This small molecule binds to this protein.
Small molecule (SMILES): CC(=O)N[C@@H]1[C@@H](O)[C@H](O)[C@@H](CO)O[C@H]1O

Sequence of chain 1.A:
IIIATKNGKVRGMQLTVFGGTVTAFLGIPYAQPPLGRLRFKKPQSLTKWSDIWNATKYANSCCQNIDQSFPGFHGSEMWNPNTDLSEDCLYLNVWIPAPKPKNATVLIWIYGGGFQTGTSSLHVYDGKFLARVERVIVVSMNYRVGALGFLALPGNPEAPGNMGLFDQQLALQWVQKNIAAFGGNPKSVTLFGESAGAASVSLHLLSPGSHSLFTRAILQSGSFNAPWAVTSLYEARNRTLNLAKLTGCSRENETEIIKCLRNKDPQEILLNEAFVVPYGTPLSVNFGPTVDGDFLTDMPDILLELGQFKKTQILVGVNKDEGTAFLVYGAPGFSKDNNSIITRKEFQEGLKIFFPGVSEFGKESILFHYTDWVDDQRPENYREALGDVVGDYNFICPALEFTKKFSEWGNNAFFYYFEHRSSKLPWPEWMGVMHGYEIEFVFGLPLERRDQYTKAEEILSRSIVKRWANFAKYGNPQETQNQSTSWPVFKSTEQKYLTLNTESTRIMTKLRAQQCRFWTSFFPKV

Binding-site contacts:
Ligand atom C2 contacts residue ASN485 of chain 1.A at 2.5 Å.
Ligand atom C4 contacts residue ASN485 of chain 1.A at 4.2 Å.
Ligand atom O5 contacts residue ASN485 of chain 1.A at 2.3 Å (h-bond).
Ligand atom N2 contacts residue ASN485 of chain 1.A at 3.0 Å (h-bond).
Ligand atom C8 contacts residue LYS469 of chain 1.A at 3.8 Å.
Ligand atom N2 contacts residue ARG465 of chain 1.A at 4.3 Å.
Ligand atom C7 contacts residue GLU482 of chain 1.A at 4.2 Å.
Ligand atom C7 contacts residue ARG465 of chain 1.A at 3.8 Å.
Ligand atom C1 contacts residue ASN485 of chain 1.A at 1.4 Å.
Ligand atom O7 contacts residue GLU482 of chain 1.A at 4.2 Å.
Ligand atom O7 contacts residue SER466 of chain 1.A at 4.2 Å.
Ligand atom C7 contacts residue ASN485 of chain 1.A at 3.5 Å.
Ligand atom O7 contacts residue ARG465 of chain 1.A at 3.7 Å.
Ligand atom O7 contacts residue ASN485 of chain 1.A at 3.5 Å (h-bond).
Ligand atom C5 contacts residue ASN485 of chain 1.A at 3.6 Å.
Ligand atom C8 contacts residue ARG465 of chain 1.A at 3.9 Å.
Ligand atom C3 contacts residue ASN485 of chain 1.A at 3.8 Å.
Ligand atom C8 contacts residue GLU482 of chain 1.A at 3.7 Å.
Ligand atom O3 contacts residue ARG465 of chain 1.A at 3.5 Å.